Sequence of chain 1.A:
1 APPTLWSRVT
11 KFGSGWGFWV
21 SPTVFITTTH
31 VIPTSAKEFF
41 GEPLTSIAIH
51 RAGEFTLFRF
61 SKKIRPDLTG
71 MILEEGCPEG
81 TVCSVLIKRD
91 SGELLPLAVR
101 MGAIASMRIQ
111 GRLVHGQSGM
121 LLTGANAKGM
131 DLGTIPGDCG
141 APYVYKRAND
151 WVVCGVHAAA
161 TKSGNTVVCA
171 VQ

The protein below binds the small molecule below.
Small molecule (SMILES): CCc1nnc(N)s1

Sequence of chain 1.B:
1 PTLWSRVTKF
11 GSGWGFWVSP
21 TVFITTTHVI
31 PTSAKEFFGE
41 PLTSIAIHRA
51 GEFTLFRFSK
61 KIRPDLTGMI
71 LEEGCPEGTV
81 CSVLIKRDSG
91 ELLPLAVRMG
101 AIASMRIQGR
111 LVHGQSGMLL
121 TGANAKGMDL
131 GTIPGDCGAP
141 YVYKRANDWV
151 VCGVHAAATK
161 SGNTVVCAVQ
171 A

Binding-site contacts:
Ligand atom S1 contacts residue ARG87 of chain 1.B at 3.2 Å (salt-bridge).
Ligand atom N3 contacts residue ARG87 of chain 1.B at 2.9 Å (salt-bridge).
Ligand atom N1 contacts residue GLU93 of chain 1.A at 2.7 Å (salt-bridge).
Ligand atom N2 contacts residue LYS86 of chain 1.B at 4.3 Å.
Ligand atom C1 contacts residue ARG87 of chain 1.B at 3.5 Å.
Ligand atom N3 contacts residue LYS86 of chain 1.B at 3.6 Å.
Ligand atom N1 contacts residue LEU92 of chain 1.B at 4.4 Å.
Ligand atom N1 contacts residue LYS86 of chain 1.B at 3.9 Å.
Ligand atom S1 contacts residue GLY90 of chain 1.B at 4.5 Å.
Ligand atom C4 contacts residue TRP14 of chain 1.B at 4.3 Å (hydrophobic).
Ligand atom C4 contacts residue LYS9 of chain 1.B at 4.4 Å.
Ligand atom C1 contacts residue GLY90 of chain 1.B at 4.0 Å.
Ligand atom C1 contacts residue GLU93 of chain 1.A at 3.7 Å.
Ligand atom C1 contacts residue LYS86 of chain 1.B at 3.7 Å.
Ligand atom N3 contacts residue LEU92 of chain 1.B at 3.9 Å.
Ligand atom N2 contacts residue GLU93 of chain 1.A at 3.5 Å (salt-bridge).
Ligand atom S1 contacts residue TRP14 of chain 1.B at 4.5 Å.
Ligand atom S1 contacts residue LYS86 of chain 1.B at 4.3 Å.
Ligand atom N3 contacts residue GLU93 of chain 1.A at 3.5 Å (salt-bridge).
Ligand atom N3 contacts residue GLY90 of chain 1.B at 3.4 Å.
Ligand atom N3 contacts residue GLU91 of chain 1.B at 3.2 Å (salt-bridge).
Ligand atom S1 contacts residue ASP88 of chain 1.B at 4.3 Å.